Binding-site contacts:
Ligand atom C13 contacts residue GLY104 of chain 1.C at 4.1 Å.
Ligand atom C3 contacts residue ILE102 of chain 1.C at 3.9 Å (hydrophobic).
Ligand atom N9 contacts residue ILE216 of chain 1.C at 3.5 Å.
Ligand atom C15 contacts residue GLN6 of chain 1.D at 3.0 Å.
Ligand atom CL contacts residue GLN109 of chain 1.C at 2.9 Å.
Ligand atom C12 contacts residue PHE54 of chain 1.C at 4.1 Å (hydrophobic).
Ligand atom N4 contacts residue PHE54 of chain 1.C at 3.6 Å.
Ligand atom N25 contacts residue ILE102 of chain 1.C at 2.8 Å (h-bond).
Ligand atom C1 contacts residue ILE216 of chain 1.C at 4.0 Å (hydrophobic).
Ligand atom C23 contacts residue ILE216 of chain 1.C at 3.9 Å (hydrophobic).
Ligand atom C3 contacts residue PHE54 of chain 1.C at 3.6 Å (hydrophobic).
Ligand atom N10 contacts residue ILE216 of chain 1.C at 3.7 Å.
Ligand atom N25 contacts residue PHE54 of chain 1.C at 3.6 Å.
Ligand atom C5 contacts residue ILE102 of chain 1.C at 3.6 Å (hydrophobic).
Ligand atom C15 contacts residue THR106 of chain 1.C at 3.8 Å.
Ligand atom C5 contacts residue PHE54 of chain 1.C at 3.3 Å (hydrophobic).
Ligand atom CL contacts residue THR106 of chain 1.C at 3.9 Å.
Ligand atom C24 contacts residue PHE54 of chain 1.C at 3.6 Å (hydrophobic).
Ligand atom C3 contacts residue PRO83 of chain 1.C at 3.6 Å (hydrophobic).
Ligand atom N2 contacts residue PHE54 of chain 1.C at 3.6 Å.
Ligand atom N4 contacts residue THR100 of chain 1.C at 3.8 Å.
Ligand atom N4 contacts residue ILE102 of chain 1.C at 3.0 Å (h-bond).
Ligand atom C6 contacts residue PHE54 of chain 1.C at 3.4 Å (hydrophobic).
Ligand atom C3 contacts residue ILE216 of chain 1.C at 4.0 Å (hydrophobic).
Ligand atom C8 contacts residue PHE54 of chain 1.C at 3.7 Å (hydrophobic).
Ligand atom C3 contacts residue THR100 of chain 1.C at 3.5 Å.
Ligand atom C14 contacts residue GLN6 of chain 1.D at 3.5 Å.
Ligand atom C3 contacts residue ALA101 of chain 1.C at 4.0 Å (hydrophobic).
Ligand atom CL contacts residue GLN6 of chain 1.D at 3.2 Å.
Ligand atom N2 contacts residue PRO83 of chain 1.C at 4.2 Å.
Ligand atom N2 contacts residue ILE216 of chain 1.C at 4.0 Å.
Ligand atom C6 contacts residue ILE216 of chain 1.C at 4.1 Å (hydrophobic).
Ligand atom C11 contacts residue PHE54 of chain 1.C at 3.9 Å (hydrophobic).
Ligand atom C14 contacts residue THR106 of chain 1.C at 3.9 Å.
Ligand atom C24 contacts residue ILE41 of chain 1.C at 3.9 Å (hydrophobic).
Ligand atom C1 contacts residue PHE54 of chain 1.C at 3.7 Å (hydrophobic).
Ligand atom N4 contacts residue ALA101 of chain 1.C at 3.4 Å.
Ligand atom C16 contacts residue GLN6 of chain 1.D at 4.1 Å.
Ligand atom C25 contacts residue ILE41 of chain 1.C at 4.0 Å (hydrophobic).
Ligand atom C8 contacts residue ILE216 of chain 1.C at 3.8 Å (hydrophobic).

The protein below binds the small molecule below.
Small molecule (SMILES): CC(C)(C)n1[nH+]c(-c2ccc(Cl)cc2)c2c(N)ncnc21

Sequence of chain 1.C:
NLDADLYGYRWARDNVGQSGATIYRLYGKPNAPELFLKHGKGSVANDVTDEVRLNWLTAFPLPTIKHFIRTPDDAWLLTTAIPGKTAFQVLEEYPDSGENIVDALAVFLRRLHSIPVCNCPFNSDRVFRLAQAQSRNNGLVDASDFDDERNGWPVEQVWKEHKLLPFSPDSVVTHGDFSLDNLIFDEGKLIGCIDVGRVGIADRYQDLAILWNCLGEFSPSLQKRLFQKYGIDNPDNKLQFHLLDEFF

Sequence of chain 1.D:
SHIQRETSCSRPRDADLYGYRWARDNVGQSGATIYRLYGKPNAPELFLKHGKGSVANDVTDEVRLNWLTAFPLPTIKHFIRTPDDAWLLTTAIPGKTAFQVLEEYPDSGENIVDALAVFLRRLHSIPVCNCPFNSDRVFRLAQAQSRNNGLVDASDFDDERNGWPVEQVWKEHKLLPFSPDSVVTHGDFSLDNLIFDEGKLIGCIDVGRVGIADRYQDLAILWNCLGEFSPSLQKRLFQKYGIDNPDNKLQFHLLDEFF